This small molecule binds to this protein.
Small molecule (SMILES): CC(=O)N[C@@H]1[C@@H](O)[C@H](O)[C@@H](CO)O[C@H]1O

Binding-site contacts:
Ligand atom N2 contacts residue TYR663 of chain 1.C at 3.9 Å.
Ligand atom C5 contacts residue ASN665 of chain 1.C at 3.7 Å.
Ligand atom O5 contacts residue ASN665 of chain 1.C at 2.4 Å (h-bond).
Ligand atom C2 contacts residue ASN665 of chain 1.C at 2.5 Å.
Ligand atom C7 contacts residue ASN665 of chain 1.C at 3.9 Å.
Ligand atom C1 contacts residue ASN665 of chain 1.C at 1.5 Å.
Ligand atom O7 contacts residue ASN665 of chain 1.C at 4.3 Å.
Ligand atom C7 contacts residue TYR663 of chain 1.C at 3.8 Å (hydrophobic).
Ligand atom C3 contacts residue ASN665 of chain 1.C at 3.9 Å.
Ligand atom C4 contacts residue ASN665 of chain 1.C at 4.3 Å.
Ligand atom C8 contacts residue TYR663 of chain 1.C at 3.5 Å (hydrophobic).
Ligand atom C8 contacts residue PHE651 of chain 1.C at 3.7 Å (hydrophobic).
Ligand atom O6 contacts residue ASN665 of chain 1.C at 4.3 Å.
Ligand atom N2 contacts residue ASN665 of chain 1.C at 2.9 Å (h-bond).

Sequence of chain 1.C:
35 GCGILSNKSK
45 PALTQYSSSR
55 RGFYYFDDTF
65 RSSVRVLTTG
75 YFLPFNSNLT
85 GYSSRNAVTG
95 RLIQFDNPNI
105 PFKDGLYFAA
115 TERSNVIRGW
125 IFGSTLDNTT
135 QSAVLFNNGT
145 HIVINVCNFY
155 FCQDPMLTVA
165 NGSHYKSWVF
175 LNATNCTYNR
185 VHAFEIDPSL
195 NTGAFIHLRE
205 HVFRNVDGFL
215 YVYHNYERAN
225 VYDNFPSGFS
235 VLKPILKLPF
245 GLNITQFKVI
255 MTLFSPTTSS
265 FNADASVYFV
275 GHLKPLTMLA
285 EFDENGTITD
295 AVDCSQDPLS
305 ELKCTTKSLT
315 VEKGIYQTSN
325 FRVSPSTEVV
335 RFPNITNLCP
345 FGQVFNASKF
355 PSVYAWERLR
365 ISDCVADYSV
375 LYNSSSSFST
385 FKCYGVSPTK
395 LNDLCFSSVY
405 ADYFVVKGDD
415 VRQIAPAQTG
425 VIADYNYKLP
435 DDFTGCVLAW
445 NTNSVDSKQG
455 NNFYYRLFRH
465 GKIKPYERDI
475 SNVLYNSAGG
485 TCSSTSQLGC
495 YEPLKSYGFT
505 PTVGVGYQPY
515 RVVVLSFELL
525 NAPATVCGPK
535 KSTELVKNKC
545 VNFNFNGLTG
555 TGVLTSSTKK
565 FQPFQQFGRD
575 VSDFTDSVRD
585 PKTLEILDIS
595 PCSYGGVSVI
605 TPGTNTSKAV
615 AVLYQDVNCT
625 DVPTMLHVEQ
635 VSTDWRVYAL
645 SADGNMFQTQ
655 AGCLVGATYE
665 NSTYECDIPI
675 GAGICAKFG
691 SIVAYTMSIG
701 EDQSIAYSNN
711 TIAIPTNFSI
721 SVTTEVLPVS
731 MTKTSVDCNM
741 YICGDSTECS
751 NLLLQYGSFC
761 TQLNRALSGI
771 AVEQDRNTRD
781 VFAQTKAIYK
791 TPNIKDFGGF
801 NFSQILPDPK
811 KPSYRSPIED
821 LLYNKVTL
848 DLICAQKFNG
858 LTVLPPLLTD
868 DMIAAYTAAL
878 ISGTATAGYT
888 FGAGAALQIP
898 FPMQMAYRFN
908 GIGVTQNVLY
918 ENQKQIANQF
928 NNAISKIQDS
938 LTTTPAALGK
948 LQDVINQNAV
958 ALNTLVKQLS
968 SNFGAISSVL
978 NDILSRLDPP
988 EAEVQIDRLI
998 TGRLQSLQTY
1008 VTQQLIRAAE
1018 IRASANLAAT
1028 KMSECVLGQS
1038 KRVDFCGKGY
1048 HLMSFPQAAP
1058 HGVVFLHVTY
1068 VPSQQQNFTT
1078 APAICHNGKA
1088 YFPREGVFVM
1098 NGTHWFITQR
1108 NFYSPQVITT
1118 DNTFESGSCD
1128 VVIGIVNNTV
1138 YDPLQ